Sequence of chain 1.H:
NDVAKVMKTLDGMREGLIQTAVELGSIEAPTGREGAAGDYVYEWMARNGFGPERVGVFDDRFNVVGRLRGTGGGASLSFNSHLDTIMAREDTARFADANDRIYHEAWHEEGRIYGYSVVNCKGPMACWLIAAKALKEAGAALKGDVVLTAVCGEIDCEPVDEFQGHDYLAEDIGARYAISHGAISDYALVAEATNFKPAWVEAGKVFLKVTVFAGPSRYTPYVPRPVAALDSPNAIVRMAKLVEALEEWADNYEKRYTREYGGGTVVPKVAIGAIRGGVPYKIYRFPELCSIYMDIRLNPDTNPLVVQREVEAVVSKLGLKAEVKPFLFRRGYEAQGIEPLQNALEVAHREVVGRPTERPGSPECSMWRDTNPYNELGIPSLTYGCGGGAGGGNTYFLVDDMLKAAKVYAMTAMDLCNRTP

Binding-site contacts:
Ligand atom OAM contacts residue TYR288 of chain 1.A at 3.2 Å.
Ligand atom OAL contacts residue TYR223 of chain 1.A at 3.2 Å.
Ligand atom CAI contacts residue MN1 of chain 1.W at 2.5 Å.
Ligand atom OAA contacts residue ARG373 of chain 1.H at 3.4 Å (salt-bridge).
Ligand atom NAK contacts residue ILE90 of chain 1.H at 3.4 Å.
Ligand atom CAB contacts residue MET371 of chain 1.H at 3.4 Å (hydrophobic).
Ligand atom CAE contacts residue ASN124 of chain 1.H at 3.6 Å.
Ligand atom NAK contacts residue ARG289 of chain 1.A at 3.2 Å (salt-bridge).
Ligand atom CAI contacts residue GLU196 of chain 1.H at 3.6 Å.
Ligand atom CAD contacts residue MET371 of chain 1.H at 3.5 Å (hydrophobic).
Ligand atom CAH contacts residue ASN124 of chain 1.H at 3.6 Å.
Ligand atom CAH contacts residue MN1 of chain 1.W at 3.3 Å.
Ligand atom CAI contacts residue ASN124 of chain 1.H at 3.5 Å.
Ligand atom CAF contacts residue ASN124 of chain 1.H at 3.7 Å.
Ligand atom OAC contacts residue MET371 of chain 1.H at 3.3 Å.
Ligand atom OAJ contacts residue GLU158 of chain 1.H at 3.4 Å (salt-bridge).
Ligand atom CAD contacts residue MN1 of chain 1.W at 3.3 Å.
Ligand atom CAG contacts residue ASN124 of chain 1.H at 3.6 Å.
Ligand atom OAM contacts residue ARG289 of chain 1.A at 3.2 Å (salt-bridge).
Ligand atom OAC contacts residue GLU196 of chain 1.H at 2.8 Å (salt-bridge).
Ligand atom CAB contacts residue MN1 of chain 1.W at 3.5 Å.
Ligand atom OAJ contacts residue GLU196 of chain 1.H at 2.3 Å (salt-bridge).
Ligand atom OAM contacts residue ILE90 of chain 1.H at 3.5 Å.
Ligand atom CAE contacts residue TYR223 of chain 1.A at 3.6 Å (hydrophobic).
Ligand atom OAJ contacts residue MN1 of chain 1.W at 1.7 Å.
Ligand atom OAC contacts residue ASN124 of chain 1.H at 3.6 Å.
Ligand atom CAD contacts residue ASN124 of chain 1.H at 3.6 Å.
Ligand atom NAK contacts residue TYR223 of chain 1.A at 3.4 Å.
Ligand atom OAC contacts residue ARG373 of chain 1.H at 2.9 Å (salt-bridge).
Ligand atom OAJ contacts residue MET371 of chain 1.H at 3.5 Å.
Ligand atom OAL contacts residue ARG289 of chain 1.A at 2.6 Å (salt-bridge).
Ligand atom CAB contacts residue ARG373 of chain 1.H at 3.5 Å.
Ligand atom OAL contacts residue GLY395 of chain 1.H at 3.2 Å.
Ligand atom CAI contacts residue MET371 of chain 1.H at 3.6 Å (hydrophobic).
Ligand atom OAL contacts residue ILE90 of chain 1.H at 3.6 Å.
Ligand atom OAC contacts residue MN1 of chain 1.W at 2.9 Å.
Ligand atom CAH contacts residue GLU158 of chain 1.H at 3.2 Å.
Ligand atom OAJ contacts residue ASN124 of chain 1.H at 3.4 Å (h-bond).
Ligand atom OAM contacts residue TYR223 of chain 1.A at 3.6 Å.
Ligand atom CAF contacts residue TYR223 of chain 1.A at 3.7 Å (hydrophobic).

Sequence of chain 1.A:
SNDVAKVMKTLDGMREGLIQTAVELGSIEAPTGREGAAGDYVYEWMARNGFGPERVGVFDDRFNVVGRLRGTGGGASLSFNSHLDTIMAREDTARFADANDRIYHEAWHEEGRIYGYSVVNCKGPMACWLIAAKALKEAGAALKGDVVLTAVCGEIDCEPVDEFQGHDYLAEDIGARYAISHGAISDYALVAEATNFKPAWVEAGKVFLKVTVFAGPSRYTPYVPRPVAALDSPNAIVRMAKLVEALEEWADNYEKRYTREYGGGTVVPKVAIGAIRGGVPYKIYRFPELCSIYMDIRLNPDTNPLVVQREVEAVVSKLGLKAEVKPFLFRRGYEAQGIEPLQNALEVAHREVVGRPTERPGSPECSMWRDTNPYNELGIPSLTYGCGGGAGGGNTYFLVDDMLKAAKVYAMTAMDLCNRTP

A protein and the small-molecule ligand that binds it are described below.
Small molecule (SMILES): O=C(O)c1cc([N+](=O)[O-])ccc1O